Sequence of chain 1.B:
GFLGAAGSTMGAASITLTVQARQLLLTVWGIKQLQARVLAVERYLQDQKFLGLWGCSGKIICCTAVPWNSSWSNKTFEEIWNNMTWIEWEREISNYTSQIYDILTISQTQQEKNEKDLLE

This small molecule binds to this protein.
Small molecule (SMILES): CC(=O)N[C@@H]1[C@@H](O)[C@H](O)[C@@H](CO)O[C@H]1O

Binding-site contacts:
Ligand atom C8 contacts residue ASN114 of chain 1.B at 4.4 Å.
Ligand atom C1 contacts residue ASN114 of chain 1.B at 1.4 Å.
Ligand atom O6 contacts residue ASN114 of chain 1.B at 4.5 Å.
Ligand atom O5 contacts residue ASN114 of chain 1.B at 2.5 Å (h-bond).
Ligand atom C7 contacts residue ASN114 of chain 1.B at 3.3 Å.
Ligand atom C3 contacts residue ASN114 of chain 1.B at 3.8 Å.
Ligand atom N2 contacts residue ASN114 of chain 1.B at 2.9 Å (h-bond).
Ligand atom O7 contacts residue ASN114 of chain 1.B at 3.5 Å (h-bond).
Ligand atom O7 contacts residue ASN113 of chain 1.B at 3.9 Å.
Ligand atom C5 contacts residue ASN114 of chain 1.B at 3.7 Å.
Ligand atom C4 contacts residue ASN114 of chain 1.B at 4.3 Å.
Ligand atom C2 contacts residue ASN114 of chain 1.B at 2.5 Å.